A small-molecule ligand and the protein it binds are described below.
Small molecule (SMILES): NCCCCCCCCCCCC(=O)O

Sequence of chain 8.A:
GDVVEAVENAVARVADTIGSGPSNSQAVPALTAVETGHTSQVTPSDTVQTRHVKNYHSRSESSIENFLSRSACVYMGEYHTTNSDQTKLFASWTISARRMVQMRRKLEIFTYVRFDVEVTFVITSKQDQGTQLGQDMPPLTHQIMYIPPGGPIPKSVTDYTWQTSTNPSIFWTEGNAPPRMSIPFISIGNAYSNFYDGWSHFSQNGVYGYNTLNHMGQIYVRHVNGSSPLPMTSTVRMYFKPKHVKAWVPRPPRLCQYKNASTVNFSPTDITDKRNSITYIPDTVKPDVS

Binding-site contacts:
Ligand atom C9 contacts residue PHE115 of chain 8.A at 4.1 Å (hydrophobic).
Ligand atom C5 contacts residue ILE95 of chain 8.A at 3.8 Å (hydrophobic).
Ligand atom O contacts residue TYR192 of chain 8.A at 3.9 Å.
Ligand atom C10 contacts residue MET216 of chain 8.A at 3.6 Å (hydrophobic).
Ligand atom O contacts residue LEU107 of chain 8.A at 4.4 Å.
Ligand atom OXT contacts residue MET216 of chain 8.A at 4.2 Å.
Ligand atom C5 contacts residue PHE240 of chain 8.A at 4.1 Å (hydrophobic).
Ligand atom C7 contacts residue VAL117 of chain 8.A at 4.3 Å (hydrophobic).
Ligand atom C10 contacts residue TYR192 of chain 8.A at 4.3 Å (hydrophobic).
Ligand atom C7 contacts residue ILE95 of chain 8.A at 4.3 Å (hydrophobic).
Ligand atom C6 contacts residue TYR192 of chain 8.A at 4.4 Å (hydrophobic).
Ligand atom C4 contacts residue ILE183 of chain 8.A at 4.2 Å (hydrophobic).
Ligand atom C8 contacts residue MET216 of chain 8.A at 3.9 Å (hydrophobic).
Ligand atom C2 contacts residue ILE183 of chain 8.A at 4.2 Å (hydrophobic).
Ligand atom C3 contacts residue ILE95 of chain 8.A at 4.2 Å (hydrophobic).
Ligand atom C2 contacts residue TYR146 of chain 8.A at 3.9 Å (hydrophobic).
Ligand atom N contacts residue TYR146 of chain 8.A at 4.1 Å.
Ligand atom C9 contacts residue PHE240 of chain 8.A at 4.1 Å (hydrophobic).
Ligand atom C1 contacts residue ILE183 of chain 8.A at 4.2 Å (hydrophobic).
Ligand atom N contacts residue MET181 of chain 8.A at 3.9 Å.
Ligand atom C7 contacts residue PHE240 of chain 8.A at 3.9 Å (hydrophobic).
Ligand atom N contacts residue ILE219 of chain 8.A at 4.0 Å.
Ligand atom C1 contacts residue ILE219 of chain 8.A at 4.1 Å (hydrophobic).
Ligand atom CA2 contacts residue PHE115 of chain 8.A at 4.3 Å (hydrophobic).
Ligand atom C contacts residue TYR210 of chain 8.A at 4.1 Å (hydrophobic).
Ligand atom C9 contacts residue TYR192 of chain 8.A at 4.1 Å (hydrophobic).
Ligand atom O contacts residue ASN194 of chain 8.A at 3.0 Å (h-bond).
Ligand atom C2 contacts residue ILE95 of chain 8.A at 3.8 Å (hydrophobic).
Ligand atom C3 contacts residue ILE183 of chain 8.A at 3.7 Å (hydrophobic).
Ligand atom C1 contacts residue VAL119 of chain 8.A at 4.2 Å (hydrophobic).
Ligand atom C4 contacts residue ILE95 of chain 8.A at 4.0 Å (hydrophobic).
Ligand atom C6 contacts residue ILE95 of chain 8.A at 4.1 Å (hydrophobic).
Ligand atom C contacts residue TYR192 of chain 8.A at 4.2 Å (hydrophobic).
Ligand atom C7 contacts residue TYR192 of chain 8.A at 4.4 Å (hydrophobic).
Ligand atom O contacts residue VAL113 of chain 8.A at 4.0 Å.
Ligand atom C5 contacts residue ILE183 of chain 8.A at 4.4 Å (hydrophobic).
Ligand atom C8 contacts residue TYR192 of chain 8.A at 3.6 Å (hydrophobic).
Ligand atom OXT contacts residue TYR210 of chain 8.A at 3.0 Å (h-bond).
Ligand atom OXT contacts residue ASN194 of chain 8.A at 4.3 Å.
Ligand atom C contacts residue ASN194 of chain 8.A at 4.0 Å.